Binding-site contacts:
Ligand atom O09 contacts residue HEM1 of chain 1.H at 3.2 Å (h-bond).
Ligand atom C23 contacts residue PRO269 of chain 1.B at 3.8 Å (hydrophobic).
Ligand atom C08 contacts residue HEM1 of chain 1.H at 3.4 Å.
Ligand atom N02 contacts residue HEM1 of chain 1.H at 2.8 Å (h-bond).
Ligand atom C06 contacts residue HEM1 of chain 1.H at 3.5 Å.
Ligand atom C13 contacts residue GLU296 of chain 1.B at 3.5 Å.
Ligand atom C07 contacts residue TRP10 of chain 1.A at 3.6 Å (hydrophobic).
Ligand atom C02 contacts residue HEM1 of chain 1.H at 3.5 Å.
Ligand atom C4' contacts residue HEM1 of chain 1.H at 3.7 Å.
Ligand atom C03 contacts residue TYR410 of chain 1.B at 3.6 Å (hydrophobic).
Ligand atom C04 contacts residue MET40 of chain 1.B at 3.8 Å (hydrophobic).
Ligand atom F16 contacts residue HEM1 of chain 1.H at 3.2 Å.
Ligand atom C11 contacts residue GLN182 of chain 1.B at 3.6 Å.
Ligand atom N01 contacts residue HEM1 of chain 1.H at 2.7 Å (h-bond).
Ligand atom N02 contacts residue TYR410 of chain 1.B at 3.8 Å.
Ligand atom C23 contacts residue TRP291 of chain 1.B at 3.5 Å (hydrophobic).
Ligand atom F15 contacts residue VAL271 of chain 1.B at 2.7 Å.
Ligand atom C5' contacts residue HEM1 of chain 1.H at 3.2 Å.
Ligand atom C02 contacts residue TYR410 of chain 1.B at 3.6 Å (hydrophobic).
Ligand atom C25 contacts residue GLU296 of chain 1.B at 2.6 Å.
Ligand atom C21 contacts residue GLU296 of chain 1.B at 3.7 Å.
Ligand atom C2' contacts residue HEM1 of chain 1.H at 3.1 Å.
Ligand atom C03 contacts residue LEU41 of chain 1.B at 3.9 Å (hydrophobic).
Ligand atom C2' contacts residue H4B1 of chain 1.I at 3.4 Å.
Ligand atom C2' contacts residue TRP382 of chain 1.B at 3.3 Å (hydrophobic).
Ligand atom C25 contacts residue TRP291 of chain 1.B at 3.3 Å (hydrophobic).
Ligand atom C23 contacts residue HEM1 of chain 1.H at 3.4 Å.
Ligand atom C24 contacts residue TRP291 of chain 1.B at 2.5 Å (hydrophobic).
Ligand atom N1' contacts residue HEM1 of chain 1.H at 2.7 Å (h-bond).
Ligand atom N1' contacts residue H4B1 of chain 1.I at 2.8 Å (h-bond).
Ligand atom C10 contacts residue GLN182 of chain 1.B at 3.5 Å.
Ligand atom C26 contacts residue GLU296 of chain 1.B at 2.6 Å.
Ligand atom N02 contacts residue ARG118 of chain 1.B at 3.5 Å (salt-bridge).
Ligand atom C25 contacts residue HEM1 of chain 1.H at 3.6 Å.
Ligand atom C14 contacts residue VAL271 of chain 1.B at 3.7 Å (hydrophobic).
Ligand atom N12 contacts residue HEM1 of chain 1.H at 3.2 Å (h-bond).
Ligand atom C11 contacts residue HEM1 of chain 1.H at 3.6 Å.
Ligand atom C24 contacts residue HEM1 of chain 1.H at 3.2 Å.
Ligand atom C10 contacts residue HEM1 of chain 1.H at 3.5 Å.
Ligand atom N12 contacts residue GLU296 of chain 1.B at 3.7 Å.

This small molecule binds to this protein.
Small molecule (SMILES): Cc1cc(N)nc(C[C@@H]2CNC[C@@H]2OCCNCC(F)(F)c2ccccc2Cl)c1

Sequence of chain 1.A:
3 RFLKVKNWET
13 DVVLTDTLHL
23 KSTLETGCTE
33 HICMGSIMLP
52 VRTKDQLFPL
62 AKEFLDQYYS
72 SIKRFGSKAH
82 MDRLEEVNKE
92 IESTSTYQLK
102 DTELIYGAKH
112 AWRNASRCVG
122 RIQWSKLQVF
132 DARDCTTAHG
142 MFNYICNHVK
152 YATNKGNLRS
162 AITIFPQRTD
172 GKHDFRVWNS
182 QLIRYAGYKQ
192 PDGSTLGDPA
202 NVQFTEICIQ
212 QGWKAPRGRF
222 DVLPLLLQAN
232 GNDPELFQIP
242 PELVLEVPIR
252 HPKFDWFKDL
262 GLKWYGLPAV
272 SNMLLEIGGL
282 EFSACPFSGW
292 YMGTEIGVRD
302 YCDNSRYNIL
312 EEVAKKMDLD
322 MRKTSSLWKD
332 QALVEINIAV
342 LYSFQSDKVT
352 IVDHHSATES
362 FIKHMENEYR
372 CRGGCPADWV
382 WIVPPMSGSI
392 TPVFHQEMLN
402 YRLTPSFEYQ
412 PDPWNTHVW

Sequence of chain 1.B:
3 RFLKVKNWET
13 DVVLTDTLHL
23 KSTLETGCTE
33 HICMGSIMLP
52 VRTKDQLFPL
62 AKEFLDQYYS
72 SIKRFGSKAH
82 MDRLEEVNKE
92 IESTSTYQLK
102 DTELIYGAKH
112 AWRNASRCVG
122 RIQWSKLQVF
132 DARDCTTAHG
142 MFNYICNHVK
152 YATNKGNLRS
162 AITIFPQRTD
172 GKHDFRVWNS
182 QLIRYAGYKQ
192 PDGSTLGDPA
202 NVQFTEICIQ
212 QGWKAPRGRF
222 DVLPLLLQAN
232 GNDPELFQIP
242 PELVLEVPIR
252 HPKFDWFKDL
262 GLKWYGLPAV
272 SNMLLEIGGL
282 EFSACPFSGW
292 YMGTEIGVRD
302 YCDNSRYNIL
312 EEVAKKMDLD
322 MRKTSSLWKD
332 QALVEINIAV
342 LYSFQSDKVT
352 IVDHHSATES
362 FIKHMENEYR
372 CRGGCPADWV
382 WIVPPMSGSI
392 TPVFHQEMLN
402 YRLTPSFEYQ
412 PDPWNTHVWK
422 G